Sequence of chain 1.F:
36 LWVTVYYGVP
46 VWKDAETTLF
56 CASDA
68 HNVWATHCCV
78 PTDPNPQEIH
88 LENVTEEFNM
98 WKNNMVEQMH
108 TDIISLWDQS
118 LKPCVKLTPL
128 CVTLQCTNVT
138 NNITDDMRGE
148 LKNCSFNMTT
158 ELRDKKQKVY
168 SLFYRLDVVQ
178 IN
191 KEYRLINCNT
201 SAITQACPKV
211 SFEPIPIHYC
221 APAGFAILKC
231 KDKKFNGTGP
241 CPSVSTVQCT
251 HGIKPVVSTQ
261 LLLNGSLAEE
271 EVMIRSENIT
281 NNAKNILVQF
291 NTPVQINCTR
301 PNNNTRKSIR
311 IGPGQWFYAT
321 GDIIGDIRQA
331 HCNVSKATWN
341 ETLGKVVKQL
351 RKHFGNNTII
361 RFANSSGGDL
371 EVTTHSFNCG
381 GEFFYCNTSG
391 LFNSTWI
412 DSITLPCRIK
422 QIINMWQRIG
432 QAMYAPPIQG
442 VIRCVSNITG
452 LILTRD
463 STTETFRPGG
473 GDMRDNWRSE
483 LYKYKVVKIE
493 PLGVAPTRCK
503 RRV

Sequence of chain 1.H:
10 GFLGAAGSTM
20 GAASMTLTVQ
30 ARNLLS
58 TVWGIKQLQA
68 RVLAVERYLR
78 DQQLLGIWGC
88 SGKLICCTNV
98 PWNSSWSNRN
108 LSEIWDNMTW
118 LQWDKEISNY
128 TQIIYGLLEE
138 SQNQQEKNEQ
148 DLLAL

Binding-site contacts:
Ligand atom C7 contacts residue SER17 of chain 1.H at 4.4 Å.
Ligand atom O5 contacts residue ASN90 of chain 1.F at 2.5 Å (h-bond).
Ligand atom C7 contacts residue GLU89 of chain 1.F at 3.9 Å.
Ligand atom C5 contacts residue ASN90 of chain 1.F at 3.8 Å.
Ligand atom C8 contacts residue GLU89 of chain 1.F at 3.8 Å.
Ligand atom C2 contacts residue GLY16 of chain 1.H at 4.1 Å.
Ligand atom C8 contacts residue GLY16 of chain 1.H at 3.5 Å.
Ligand atom N2 contacts residue GLY16 of chain 1.H at 3.1 Å (h-bond).
Ligand atom C8 contacts residue GLY13 of chain 1.H at 4.5 Å.
Ligand atom O7 contacts residue ASN90 of chain 1.F at 4.2 Å.
Ligand atom C7 contacts residue GLY16 of chain 1.H at 3.8 Å.
Ligand atom N2 contacts residue ASN90 of chain 1.F at 2.8 Å (h-bond).
Ligand atom O7 contacts residue GLU89 of chain 1.F at 3.7 Å.
Ligand atom C1 contacts residue ASN90 of chain 1.F at 1.5 Å.
Ligand atom C8 contacts residue SER17 of chain 1.H at 3.5 Å.
Ligand atom N2 contacts residue SER17 of chain 1.H at 4.4 Å.
Ligand atom C4 contacts residue ASN90 of chain 1.F at 4.4 Å.
Ligand atom C2 contacts residue ASN90 of chain 1.F at 2.5 Å.
Ligand atom C3 contacts residue ASN90 of chain 1.F at 3.9 Å.
Ligand atom C7 contacts residue ASN90 of chain 1.F at 3.7 Å.

A small-molecule ligand and the protein it binds are described below.
Small molecule (SMILES): CC(=O)N[C@@H]1[C@@H](O)[C@H](O)[C@@H](CO)O[C@H]1O